Binding-site contacts:
Ligand atom C7 contacts residue TYR309 of chain 1.I at 3.9 Å (hydrophobic).
Ligand atom N2 contacts residue TYR309 of chain 1.I at 3.0 Å (h-bond).
Ligand atom C5 contacts residue ASN311 of chain 1.I at 3.8 Å.
Ligand atom C7 contacts residue ASN311 of chain 1.I at 3.4 Å.
Ligand atom C2 contacts residue ASN311 of chain 1.I at 2.3 Å.
Ligand atom C1 contacts residue NAG1 of chain 1.PB at 3.8 Å.
Ligand atom O3 contacts residue TYR309 of chain 1.I at 3.7 Å.
Ligand atom O5 contacts residue NAG1 of chain 1.PB at 4.0 Å.
Ligand atom C3 contacts residue TYR309 of chain 1.I at 3.6 Å (hydrophobic).
Ligand atom C2 contacts residue NAG1 of chain 1.PB at 4.2 Å.
Ligand atom C8 contacts residue LYS416 of chain 1.I at 3.6 Å.
Ligand atom C1 contacts residue TYR309 of chain 1.I at 3.6 Å (hydrophobic).
Ligand atom C8 contacts residue ASN275 of chain 1.I at 4.1 Å.
Ligand atom C7 contacts residue ASN275 of chain 1.I at 4.3 Å.
Ligand atom O6 contacts residue THR385 of chain 1.I at 4.5 Å.
Ligand atom C8 contacts residue THR277 of chain 1.I at 3.8 Å.
Ligand atom C3 contacts residue ASN311 of chain 1.I at 3.7 Å.
Ligand atom O7 contacts residue ASN311 of chain 1.I at 3.8 Å.
Ligand atom O5 contacts residue ASN311 of chain 1.I at 2.5 Å (h-bond).
Ligand atom C8 contacts residue ASN311 of chain 1.I at 4.4 Å.
Ligand atom N2 contacts residue ASN311 of chain 1.I at 2.7 Å (h-bond).
Ligand atom O7 contacts residue NAG1 of chain 1.PB at 4.4 Å.
Ligand atom C4 contacts residue ASN311 of chain 1.I at 4.2 Å.
Ligand atom C6 contacts residue THR385 of chain 1.I at 4.0 Å.
Ligand atom C1 contacts residue ASN311 of chain 1.I at 1.4 Å.
Ligand atom O7 contacts residue ASN275 of chain 1.I at 4.1 Å.
Ligand atom C8 contacts residue TYR309 of chain 1.I at 3.9 Å (hydrophobic).
Ligand atom C2 contacts residue TYR309 of chain 1.I at 3.8 Å (hydrophobic).
Ligand atom O6 contacts residue THR387 of chain 1.I at 4.3 Å.
Ligand atom O5 contacts residue THR385 of chain 1.I at 3.9 Å.

Sequence of chain 1.I:
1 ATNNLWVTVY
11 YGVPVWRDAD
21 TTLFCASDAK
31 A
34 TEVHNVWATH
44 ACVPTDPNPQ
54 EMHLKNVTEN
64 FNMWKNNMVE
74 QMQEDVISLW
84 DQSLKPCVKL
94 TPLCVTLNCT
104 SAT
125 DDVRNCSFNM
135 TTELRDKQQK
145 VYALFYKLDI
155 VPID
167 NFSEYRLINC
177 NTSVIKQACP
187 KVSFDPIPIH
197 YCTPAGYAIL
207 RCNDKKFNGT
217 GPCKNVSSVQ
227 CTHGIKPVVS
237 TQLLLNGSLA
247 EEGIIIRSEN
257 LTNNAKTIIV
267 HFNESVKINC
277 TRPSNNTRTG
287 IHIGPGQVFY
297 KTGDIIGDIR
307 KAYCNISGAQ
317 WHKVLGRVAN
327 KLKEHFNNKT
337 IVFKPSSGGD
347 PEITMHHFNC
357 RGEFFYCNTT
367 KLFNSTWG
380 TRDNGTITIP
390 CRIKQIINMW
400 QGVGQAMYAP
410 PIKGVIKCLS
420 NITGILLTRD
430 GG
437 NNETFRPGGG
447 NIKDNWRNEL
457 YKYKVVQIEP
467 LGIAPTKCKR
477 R

This small molecule binds to this protein.
Small molecule (SMILES): CC(=O)N[C@H]1[C@H](O[C@H]2[C@H](O)[C@@H](NC(C)=O)CO[C@@H]2CO)O[C@H](CO)[C@@H](O)[C@@H]1O